A protein and the small-molecule ligand that binds it are described below.
Small molecule (SMILES): CC(=O)N[C@@H]1[C@@H](O)[C@H](O)[C@@H](CO)O[C@H]1O

Binding-site contacts:
Ligand atom C1 contacts residue ALA416 of chain 1.A at 4.3 Å (hydrophobic).
Ligand atom C6 contacts residue SER415 of chain 1.A at 3.5 Å.
Ligand atom C6 contacts residue ALA416 of chain 1.A at 4.4 Å (hydrophobic).
Ligand atom C4 contacts residue ASN413 of chain 1.A at 4.2 Å.
Ligand atom C2 contacts residue ASN413 of chain 1.A at 2.4 Å.
Ligand atom C5 contacts residue SER415 of chain 1.A at 3.9 Å.
Ligand atom O5 contacts residue ASN413 of chain 1.A at 2.4 Å (h-bond).
Ligand atom C3 contacts residue ASN413 of chain 1.A at 3.8 Å.
Ligand atom O7 contacts residue ASN413 of chain 1.A at 3.4 Å (h-bond).
Ligand atom C1 contacts residue ASN413 of chain 1.A at 1.4 Å.
Ligand atom O6 contacts residue ALA416 of chain 1.A at 4.4 Å.
Ligand atom C1 contacts residue SER415 of chain 1.A at 4.1 Å.
Ligand atom C5 contacts residue ASN413 of chain 1.A at 3.6 Å.
Ligand atom O6 contacts residue SER415 of chain 1.A at 4.2 Å.
Ligand atom O5 contacts residue ALA416 of chain 1.A at 3.7 Å.
Ligand atom C8 contacts residue ASN413 of chain 1.A at 4.3 Å.
Ligand atom O5 contacts residue SER415 of chain 1.A at 3.8 Å.
Ligand atom C7 contacts residue ASN413 of chain 1.A at 3.2 Å.
Ligand atom N2 contacts residue ASN413 of chain 1.A at 2.8 Å (h-bond).

Sequence of chain 1.A:
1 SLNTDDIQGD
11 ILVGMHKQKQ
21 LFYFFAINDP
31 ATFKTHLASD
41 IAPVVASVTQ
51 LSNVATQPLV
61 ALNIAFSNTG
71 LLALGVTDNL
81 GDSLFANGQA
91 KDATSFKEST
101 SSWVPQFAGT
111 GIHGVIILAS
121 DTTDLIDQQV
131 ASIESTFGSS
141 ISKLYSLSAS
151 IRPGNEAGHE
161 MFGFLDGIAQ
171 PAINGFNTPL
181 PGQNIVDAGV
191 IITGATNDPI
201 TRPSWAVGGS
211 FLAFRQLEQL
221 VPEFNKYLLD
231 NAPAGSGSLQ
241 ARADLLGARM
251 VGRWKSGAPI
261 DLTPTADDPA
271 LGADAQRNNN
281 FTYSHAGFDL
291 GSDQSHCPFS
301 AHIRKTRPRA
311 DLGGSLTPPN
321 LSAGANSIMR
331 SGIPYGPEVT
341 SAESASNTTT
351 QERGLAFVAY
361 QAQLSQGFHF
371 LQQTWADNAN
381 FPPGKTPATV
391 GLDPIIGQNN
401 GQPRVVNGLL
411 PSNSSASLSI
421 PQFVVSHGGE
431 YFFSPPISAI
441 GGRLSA